Binding-site contacts:
Ligand atom O5 contacts residue ASN709 of chain 1.B at 2.4 Å (h-bond).
Ligand atom C7 contacts residue ASN709 of chain 1.B at 3.1 Å.
Ligand atom C5 contacts residue ASN709 of chain 1.B at 3.7 Å.
Ligand atom O7 contacts residue ASN709 of chain 1.B at 3.0 Å (h-bond).
Ligand atom C8 contacts residue GLY1131 of chain 1.B at 3.6 Å.
Ligand atom C3 contacts residue ASN709 of chain 1.B at 3.8 Å.
Ligand atom C8 contacts residue ASN709 of chain 1.B at 3.9 Å.
Ligand atom C4 contacts residue ASN709 of chain 1.B at 4.3 Å.
Ligand atom C1 contacts residue ASN709 of chain 1.B at 1.5 Å.
Ligand atom N2 contacts residue ASN709 of chain 1.B at 2.9 Å (h-bond).
Ligand atom C2 contacts residue ASN709 of chain 1.B at 2.5 Å.

Sequence of chain 1.B:
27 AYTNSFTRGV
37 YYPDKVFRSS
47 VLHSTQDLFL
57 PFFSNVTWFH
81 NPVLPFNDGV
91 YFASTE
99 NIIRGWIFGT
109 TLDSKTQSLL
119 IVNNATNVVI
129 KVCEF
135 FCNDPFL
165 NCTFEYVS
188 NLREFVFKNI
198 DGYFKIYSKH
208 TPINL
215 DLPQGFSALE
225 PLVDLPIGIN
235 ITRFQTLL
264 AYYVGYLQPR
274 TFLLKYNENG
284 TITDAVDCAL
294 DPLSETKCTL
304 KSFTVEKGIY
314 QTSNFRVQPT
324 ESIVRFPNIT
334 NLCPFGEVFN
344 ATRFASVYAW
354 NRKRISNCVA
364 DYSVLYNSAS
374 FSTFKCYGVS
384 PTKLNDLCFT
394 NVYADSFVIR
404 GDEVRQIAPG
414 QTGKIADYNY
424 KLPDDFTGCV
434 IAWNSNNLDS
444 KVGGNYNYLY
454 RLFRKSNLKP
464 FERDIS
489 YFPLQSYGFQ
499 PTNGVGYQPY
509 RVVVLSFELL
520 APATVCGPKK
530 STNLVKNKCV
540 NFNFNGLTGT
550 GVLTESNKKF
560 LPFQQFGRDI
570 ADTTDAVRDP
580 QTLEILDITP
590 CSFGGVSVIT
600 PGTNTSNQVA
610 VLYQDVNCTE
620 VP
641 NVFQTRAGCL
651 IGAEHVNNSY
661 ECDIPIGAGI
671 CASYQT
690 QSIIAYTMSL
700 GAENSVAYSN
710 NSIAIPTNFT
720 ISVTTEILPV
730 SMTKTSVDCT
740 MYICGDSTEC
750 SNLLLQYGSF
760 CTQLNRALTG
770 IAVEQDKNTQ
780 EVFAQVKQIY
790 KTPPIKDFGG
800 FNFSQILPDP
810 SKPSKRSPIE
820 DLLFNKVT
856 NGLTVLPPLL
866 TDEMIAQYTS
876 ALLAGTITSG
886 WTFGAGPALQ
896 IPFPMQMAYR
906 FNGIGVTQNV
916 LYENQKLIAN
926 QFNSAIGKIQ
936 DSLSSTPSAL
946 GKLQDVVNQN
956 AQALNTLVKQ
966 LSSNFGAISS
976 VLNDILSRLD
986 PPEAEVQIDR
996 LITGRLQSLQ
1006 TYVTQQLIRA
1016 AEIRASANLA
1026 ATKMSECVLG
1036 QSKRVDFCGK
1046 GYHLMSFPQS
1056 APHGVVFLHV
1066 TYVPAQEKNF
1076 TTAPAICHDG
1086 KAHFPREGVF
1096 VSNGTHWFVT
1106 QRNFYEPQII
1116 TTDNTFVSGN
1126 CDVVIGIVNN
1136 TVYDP

This small molecule binds to this protein.
Small molecule (SMILES): CC(=O)N[C@@H]1[C@@H](O)[C@H](O)[C@@H](CO)O[C@H]1O